This protein binds this small molecule.
Small molecule (SMILES): CCN(CC)c1cccc(NC(C)=O)c1

Binding-site contacts:
Ligand atom C09 contacts residue HIS403 of chain 1.A at 3.4 Å.
Ligand atom C08 contacts residue HIS403 of chain 1.A at 3.3 Å.
Ligand atom C10 contacts residue LEU430 of chain 1.A at 4.4 Å (hydrophobic).
Ligand atom C10 contacts residue PRO427 of chain 1.A at 3.6 Å (hydrophobic).
Ligand atom C07 contacts residue LEU430 of chain 1.A at 3.3 Å (hydrophobic).
Ligand atom C12 contacts residue HIS403 of chain 1.A at 3.7 Å.
Ligand atom C07 contacts residue HIS403 of chain 1.A at 3.5 Å.
Ligand atom C14 contacts residue GLU424 of chain 1.A at 4.1 Å.
Ligand atom C07 contacts residue LEU399 of chain 1.A at 3.5 Å (hydrophobic).
Ligand atom C10 contacts residue HIS403 of chain 1.A at 3.3 Å.
Ligand atom C09 contacts residue ILE189 of chain 1.A at 4.3 Å (hydrophobic).
Ligand atom C02 contacts residue TYR48 of chain 1.A at 4.2 Å (hydrophobic).
Ligand atom C15 contacts residue PRO427 of chain 1.A at 4.3 Å (hydrophobic).
Ligand atom O13 contacts residue PRO427 of chain 1.A at 3.6 Å.
Ligand atom C09 contacts residue PRO427 of chain 1.A at 3.8 Å (hydrophobic).
Ligand atom C02 contacts residue LEU399 of chain 1.A at 4.3 Å (hydrophobic).
Ligand atom C09 contacts residue LEU426 of chain 1.A at 3.2 Å (hydrophobic).
Ligand atom N11 contacts residue PRO427 of chain 1.A at 3.5 Å.
Ligand atom C09 contacts residue LEU430 of chain 1.A at 4.2 Å (hydrophobic).
Ligand atom C01 contacts residue ILE402 of chain 1.A at 3.6 Å (hydrophobic).
Ligand atom C14 contacts residue PRO427 of chain 1.A at 4.2 Å (hydrophobic).
Ligand atom N11 contacts residue HIS403 of chain 1.A at 3.4 Å (h-bond).
Ligand atom C10 contacts residue LEU426 of chain 1.A at 4.5 Å (hydrophobic).
Ligand atom C08 contacts residue ALA400 of chain 1.A at 4.3 Å (hydrophobic).
Ligand atom C01 contacts residue TYR48 of chain 1.A at 3.8 Å (hydrophobic).
Ligand atom C06 contacts residue LEU430 of chain 1.A at 3.5 Å (hydrophobic).
Ligand atom O13 contacts residue HIS403 of chain 1.A at 4.0 Å.
Ligand atom C05 contacts residue HIS403 of chain 1.A at 3.8 Å.
Ligand atom C15 contacts residue HIS403 of chain 1.A at 3.3 Å.
Ligand atom C08 contacts residue LEU399 of chain 1.A at 3.4 Å (hydrophobic).
Ligand atom N03 contacts residue LEU430 of chain 1.A at 3.9 Å.
Ligand atom C01 contacts residue LEU399 of chain 1.A at 4.3 Å (hydrophobic).
Ligand atom C12 contacts residue PRO427 of chain 1.A at 3.6 Å (hydrophobic).
Ligand atom C14 contacts residue HIS403 of chain 1.A at 4.2 Å.
Ligand atom C08 contacts residue LEU430 of chain 1.A at 3.7 Å (hydrophobic).
Ligand atom C05 contacts residue GLU406 of chain 1.A at 4.3 Å.
Ligand atom C02 contacts residue LEU430 of chain 1.A at 3.9 Å (hydrophobic).
Ligand atom C08 contacts residue LEU426 of chain 1.A at 3.3 Å (hydrophobic).
Ligand atom C15 contacts residue LEU430 of chain 1.A at 4.0 Å (hydrophobic).
Ligand atom C06 contacts residue HIS403 of chain 1.A at 3.8 Å.

Sequence of chain 1.A:
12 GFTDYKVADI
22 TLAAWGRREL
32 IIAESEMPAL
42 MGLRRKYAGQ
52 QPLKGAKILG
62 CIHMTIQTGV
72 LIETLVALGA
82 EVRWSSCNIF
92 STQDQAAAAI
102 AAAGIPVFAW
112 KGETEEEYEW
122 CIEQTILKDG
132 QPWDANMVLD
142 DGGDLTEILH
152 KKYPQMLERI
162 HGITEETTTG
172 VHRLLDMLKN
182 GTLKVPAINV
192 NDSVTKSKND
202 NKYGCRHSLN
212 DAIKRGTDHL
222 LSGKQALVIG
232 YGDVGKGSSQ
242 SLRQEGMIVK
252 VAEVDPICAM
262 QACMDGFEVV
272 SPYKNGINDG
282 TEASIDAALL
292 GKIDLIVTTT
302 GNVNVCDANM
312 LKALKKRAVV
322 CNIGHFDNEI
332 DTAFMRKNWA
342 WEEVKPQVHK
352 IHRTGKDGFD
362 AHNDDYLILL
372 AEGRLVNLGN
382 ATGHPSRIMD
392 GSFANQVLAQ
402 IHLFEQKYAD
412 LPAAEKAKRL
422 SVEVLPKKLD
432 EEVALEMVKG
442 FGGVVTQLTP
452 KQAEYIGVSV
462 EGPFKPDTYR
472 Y